A small-molecule ligand and the protein it binds are described below.
Small molecule (SMILES): CC(=O)N[C@H]1[C@H](O[C@H]2[C@H](O)[C@@H](NC(C)=O)CO[C@@H]2CO)O[C@H](CO)[C@@H](O)[C@@H]1O

Sequence of chain 1.B:
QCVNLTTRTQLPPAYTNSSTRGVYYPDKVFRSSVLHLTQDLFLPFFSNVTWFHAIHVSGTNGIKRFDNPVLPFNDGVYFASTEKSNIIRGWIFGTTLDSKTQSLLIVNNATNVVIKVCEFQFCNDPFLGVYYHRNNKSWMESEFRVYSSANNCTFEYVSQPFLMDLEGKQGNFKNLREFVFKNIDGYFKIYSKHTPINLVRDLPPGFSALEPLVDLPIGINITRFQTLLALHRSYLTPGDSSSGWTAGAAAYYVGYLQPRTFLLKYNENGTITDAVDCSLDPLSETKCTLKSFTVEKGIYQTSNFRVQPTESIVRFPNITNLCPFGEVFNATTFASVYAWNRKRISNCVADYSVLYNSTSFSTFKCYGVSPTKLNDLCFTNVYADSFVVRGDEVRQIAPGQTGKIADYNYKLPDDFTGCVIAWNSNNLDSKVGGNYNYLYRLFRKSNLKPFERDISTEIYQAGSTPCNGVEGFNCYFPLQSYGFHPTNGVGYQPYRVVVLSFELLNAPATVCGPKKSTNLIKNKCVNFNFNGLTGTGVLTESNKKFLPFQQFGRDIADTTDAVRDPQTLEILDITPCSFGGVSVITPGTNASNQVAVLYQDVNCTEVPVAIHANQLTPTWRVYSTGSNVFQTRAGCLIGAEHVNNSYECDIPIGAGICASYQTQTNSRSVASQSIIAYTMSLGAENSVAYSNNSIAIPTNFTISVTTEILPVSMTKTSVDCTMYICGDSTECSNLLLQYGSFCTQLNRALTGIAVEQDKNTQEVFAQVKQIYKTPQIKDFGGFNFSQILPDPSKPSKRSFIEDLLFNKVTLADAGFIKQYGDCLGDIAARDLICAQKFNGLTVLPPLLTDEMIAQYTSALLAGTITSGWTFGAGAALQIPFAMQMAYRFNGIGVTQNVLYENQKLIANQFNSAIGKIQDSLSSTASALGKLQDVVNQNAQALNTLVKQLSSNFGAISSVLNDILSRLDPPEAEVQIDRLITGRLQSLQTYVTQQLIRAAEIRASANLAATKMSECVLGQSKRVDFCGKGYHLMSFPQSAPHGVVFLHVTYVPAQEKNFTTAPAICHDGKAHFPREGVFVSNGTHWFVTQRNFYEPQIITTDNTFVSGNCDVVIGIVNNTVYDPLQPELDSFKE

Binding-site contacts:
Ligand atom O7 contacts residue ASN1130 of chain 1.B at 3.2 Å (h-bond).
Ligand atom N2 contacts residue ASN1130 of chain 1.B at 2.9 Å (h-bond).
Ligand atom C8 contacts residue ASN1131 of chain 1.B at 4.2 Å.
Ligand atom C8 contacts residue ASN1130 of chain 1.B at 3.5 Å.
Ligand atom C2 contacts residue ASN1130 of chain 1.B at 2.4 Å.
Ligand atom C3 contacts residue ASN1130 of chain 1.B at 3.8 Å.
Ligand atom C7 contacts residue ASN1130 of chain 1.B at 3.0 Å.
Ligand atom C5 contacts residue ASN1130 of chain 1.B at 3.6 Å.
Ligand atom C4 contacts residue ASN1130 of chain 1.B at 4.2 Å.
Ligand atom C1 contacts residue ASN1130 of chain 1.B at 1.4 Å.
Ligand atom O5 contacts residue ASN1130 of chain 1.B at 2.3 Å (h-bond).